Sequence of chain 44.A:
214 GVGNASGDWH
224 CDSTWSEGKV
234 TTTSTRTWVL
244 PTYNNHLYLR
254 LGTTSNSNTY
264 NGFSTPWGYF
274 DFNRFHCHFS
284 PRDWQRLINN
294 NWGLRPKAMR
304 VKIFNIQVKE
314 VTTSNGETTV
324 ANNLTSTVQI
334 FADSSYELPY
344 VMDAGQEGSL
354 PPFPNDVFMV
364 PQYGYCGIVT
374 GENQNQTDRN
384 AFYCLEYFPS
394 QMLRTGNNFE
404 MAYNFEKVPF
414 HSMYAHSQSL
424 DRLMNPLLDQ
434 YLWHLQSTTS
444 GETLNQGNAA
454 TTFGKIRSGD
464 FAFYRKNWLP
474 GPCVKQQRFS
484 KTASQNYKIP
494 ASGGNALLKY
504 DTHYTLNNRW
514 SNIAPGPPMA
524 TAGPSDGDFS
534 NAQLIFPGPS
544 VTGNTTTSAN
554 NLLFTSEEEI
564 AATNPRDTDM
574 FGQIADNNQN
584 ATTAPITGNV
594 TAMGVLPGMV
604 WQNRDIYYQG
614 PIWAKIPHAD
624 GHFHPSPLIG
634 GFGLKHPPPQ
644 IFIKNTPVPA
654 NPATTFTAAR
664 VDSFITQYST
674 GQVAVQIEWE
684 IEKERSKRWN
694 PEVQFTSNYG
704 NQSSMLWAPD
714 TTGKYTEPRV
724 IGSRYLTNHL

Binding-site contacts:
Ligand atom C6 contacts residue SER629 of chain 14.A at 3.5 Å.
Ligand atom C6 contacts residue PRO628 of chain 14.A at 2.8 Å (hydrophobic).
Ligand atom N1 contacts residue PRO628 of chain 14.A at 3.2 Å (h-bond).
Ligand atom N1 contacts residue VAL411 of chain 14.A at 4.3 Å.
Ligand atom O2P contacts residue ASP623 of chain 44.A at 3.2 Å (salt-bridge).
Ligand atom P contacts residue HIS625 of chain 44.A at 3.9 Å.
Ligand atom N9 contacts residue PRO628 of chain 14.A at 3.7 Å.
Ligand atom C8 contacts residue SER629 of chain 14.A at 4.2 Å.
Ligand atom C8 contacts residue PRO412 of chain 14.A at 4.3 Å (hydrophobic).
Ligand atom C2 contacts residue GLY636 of chain 14.A at 3.2 Å.
Ligand atom N1 contacts residue GLY636 of chain 14.A at 2.9 Å (h-bond).
Ligand atom N6 contacts residue PHE635 of chain 14.A at 3.7 Å.
Ligand atom C5 contacts residue PRO628 of chain 14.A at 2.7 Å (hydrophobic).
Ligand atom N6 contacts residue GLY636 of chain 14.A at 3.2 Å (h-bond).
Ligand atom N7 contacts residue ASN606 of chain 14.A at 4.2 Å.
Ligand atom N7 contacts residue SER629 of chain 14.A at 3.1 Å (h-bond).
Ligand atom C5 contacts residue SER629 of chain 14.A at 3.5 Å.
Ligand atom N6 contacts residue PRO628 of chain 14.A at 3.4 Å (h-bond).
Ligand atom N3 contacts residue PRO628 of chain 14.A at 3.5 Å (h-bond).
Ligand atom C4 contacts residue PRO412 of chain 14.A at 4.1 Å (hydrophobic).
Ligand atom C2' contacts residue HIS627 of chain 14.A at 3.2 Å.
Ligand atom C2 contacts residue PRO628 of chain 14.A at 3.5 Å (hydrophobic).
Ligand atom C4 contacts residue PRO628 of chain 14.A at 3.0 Å (hydrophobic).
Ligand atom C8 contacts residue PRO628 of chain 14.A at 3.8 Å (hydrophobic).
Ligand atom C5 contacts residue PRO412 of chain 14.A at 4.2 Å (hydrophobic).
Ligand atom N7 contacts residue PRO628 of chain 14.A at 3.3 Å (h-bond).
Ligand atom N6 contacts residue SER629 of chain 14.A at 3.0 Å (h-bond).
Ligand atom C6 contacts residue GLY636 of chain 14.A at 3.6 Å.
Ligand atom C1' contacts residue HIS627 of chain 14.A at 4.3 Å.
Ligand atom C1' contacts residue PRO628 of chain 14.A at 3.9 Å (hydrophobic).
Ligand atom O1P contacts residue HIS625 of chain 44.A at 2.8 Å (h-bond).
Ligand atom O3' contacts residue PRO628 of chain 14.A at 4.1 Å.
Ligand atom C6 contacts residue PRO412 of chain 14.A at 4.3 Å (hydrophobic).
Ligand atom N9 contacts residue PRO412 of chain 14.A at 4.2 Å.
Ligand atom N7 contacts residue PRO412 of chain 14.A at 4.3 Å.
Ligand atom N6 contacts residue GLY634 of chain 14.A at 3.8 Å.
Ligand atom N7 contacts residue HIS627 of chain 14.A at 4.1 Å.
Ligand atom C3' contacts residue HIS627 of chain 14.A at 4.3 Å.
Ligand atom C8 contacts residue HIS627 of chain 14.A at 3.5 Å.
Ligand atom C2' contacts residue PRO628 of chain 14.A at 3.6 Å (hydrophobic).

Sequence of chain 14.A:
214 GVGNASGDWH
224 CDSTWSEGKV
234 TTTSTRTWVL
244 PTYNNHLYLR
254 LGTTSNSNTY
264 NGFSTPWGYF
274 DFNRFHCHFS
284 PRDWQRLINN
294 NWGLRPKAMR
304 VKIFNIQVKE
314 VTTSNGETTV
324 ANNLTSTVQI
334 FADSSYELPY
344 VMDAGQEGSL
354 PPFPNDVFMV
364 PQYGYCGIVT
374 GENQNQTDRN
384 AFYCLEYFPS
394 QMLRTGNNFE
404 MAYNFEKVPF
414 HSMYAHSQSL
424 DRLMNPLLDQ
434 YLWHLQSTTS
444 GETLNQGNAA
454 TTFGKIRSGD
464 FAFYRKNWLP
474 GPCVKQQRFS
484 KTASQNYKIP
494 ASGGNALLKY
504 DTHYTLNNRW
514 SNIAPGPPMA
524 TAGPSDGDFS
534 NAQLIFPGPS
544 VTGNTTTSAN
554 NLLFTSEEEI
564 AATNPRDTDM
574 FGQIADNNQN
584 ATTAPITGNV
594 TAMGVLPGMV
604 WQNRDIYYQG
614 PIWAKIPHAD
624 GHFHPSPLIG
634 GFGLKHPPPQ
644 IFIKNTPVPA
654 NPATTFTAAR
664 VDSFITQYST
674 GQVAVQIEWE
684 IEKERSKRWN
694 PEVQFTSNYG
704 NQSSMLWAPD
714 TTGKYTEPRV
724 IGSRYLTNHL

The protein below binds the small molecule below.
Small molecule (SMILES): Nc1ncnc2c1ncn2[C@H]1C[C@H](O)[C@@H](COP(=O)(O)O)O1